The protein below binds the small molecule below.
Small molecule (SMILES): O=C1c2cccc3c2[C@@H](CCC3)CN1[C@@H]1CN2CCC1CC2

Sequence of chain 1.A:
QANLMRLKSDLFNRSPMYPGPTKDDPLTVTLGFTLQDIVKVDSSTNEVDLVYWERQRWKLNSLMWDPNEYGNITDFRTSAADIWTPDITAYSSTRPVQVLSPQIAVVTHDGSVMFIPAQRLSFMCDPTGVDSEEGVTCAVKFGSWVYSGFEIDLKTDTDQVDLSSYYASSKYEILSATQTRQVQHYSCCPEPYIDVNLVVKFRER

Binding-site contacts:
Ligand atom C13 contacts residue CYS208 of chain 1.E at 4.2 Å (hydrophobic).
Ligand atom C10 contacts residue MET133 of chain 1.A at 4.0 Å (hydrophobic).
Ligand atom C16 contacts residue TRP164 of chain 1.E at 3.1 Å (hydrophobic).
Ligand atom C09 contacts residue CYS208 of chain 1.E at 3.5 Å (hydrophobic).
Ligand atom C08 contacts residue CYS208 of chain 1.E at 3.7 Å (hydrophobic).
Ligand atom N17 contacts residue TYR110 of chain 1.E at 3.6 Å (h-bond).
Ligand atom C03 contacts residue TYR212 of chain 1.E at 3.7 Å (hydrophobic).
Ligand atom C03 contacts residue CYS208 of chain 1.E at 3.6 Å (hydrophobic).
Ligand atom C21 contacts residue TYR205 of chain 1.E at 4.1 Å (hydrophobic).
Ligand atom N05 contacts residue CYS207 of chain 1.E at 4.1 Å.
Ligand atom C22 contacts residue TRP164 of chain 1.E at 3.7 Å (hydrophobic).
Ligand atom C13 contacts residue ARG74 of chain 1.A at 3.8 Å.
Ligand atom C19 contacts residue TYR212 of chain 1.E at 4.1 Å (hydrophobic).
Ligand atom C01 contacts residue VAL125 of chain 1.A at 4.0 Å (hydrophobic).
Ligand atom C04 contacts residue ILE135 of chain 1.A at 4.1 Å (hydrophobic).
Ligand atom C06 contacts residue CYS208 of chain 1.E at 4.1 Å (hydrophobic).
Ligand atom C11 contacts residue MET133 of chain 1.A at 3.5 Å (hydrophobic).
Ligand atom C09 contacts residue CYS207 of chain 1.E at 4.1 Å (hydrophobic).
Ligand atom C18 contacts residue TYR212 of chain 1.E at 3.5 Å (hydrophobic).
Ligand atom C09 contacts residue MET133 of chain 1.A at 4.2 Å (hydrophobic).
Ligand atom C22 contacts residue TYR110 of chain 1.E at 3.6 Å (hydrophobic).
Ligand atom C12 contacts residue CYS207 of chain 1.E at 3.8 Å (hydrophobic).
Ligand atom C13 contacts residue CYS207 of chain 1.E at 3.3 Å (hydrophobic).
Ligand atom O07 contacts residue ARG74 of chain 1.A at 3.6 Å.
Ligand atom C02 contacts residue TYR212 of chain 1.E at 4.1 Å (hydrophobic).
Ligand atom C02 contacts residue VAL125 of chain 1.A at 3.8 Å (hydrophobic).
Ligand atom O07 contacts residue CYS207 of chain 1.E at 3.7 Å.
Ligand atom C22 contacts residue TRP72 of chain 1.A at 4.2 Å (hydrophobic).
Ligand atom C06 contacts residue CYS207 of chain 1.E at 3.5 Å (hydrophobic).
Ligand atom N17 contacts residue TRP164 of chain 1.E at 2.7 Å (h-bond).
Ligand atom C12 contacts residue MET133 of chain 1.A at 3.8 Å (hydrophobic).
Ligand atom C10 contacts residue CYS208 of chain 1.E at 3.9 Å (hydrophobic).
Ligand atom C08 contacts residue CYS207 of chain 1.E at 3.5 Å (hydrophobic).
Ligand atom C13 contacts residue MET133 of chain 1.A at 4.3 Å (hydrophobic).
Ligand atom C21 contacts residue TRP72 of chain 1.A at 3.3 Å (hydrophobic).
Ligand atom C04 contacts residue TYR212 of chain 1.E at 3.9 Å (hydrophobic).
Ligand atom C19 contacts residue TYR205 of chain 1.E at 3.6 Å (hydrophobic).
Ligand atom C18 contacts residue TRP164 of chain 1.E at 3.2 Å (hydrophobic).
Ligand atom N05 contacts residue ILE135 of chain 1.A at 4.3 Å.
Ligand atom C18 contacts residue TYR110 of chain 1.E at 3.6 Å (hydrophobic).

Sequence of chain 1.E:
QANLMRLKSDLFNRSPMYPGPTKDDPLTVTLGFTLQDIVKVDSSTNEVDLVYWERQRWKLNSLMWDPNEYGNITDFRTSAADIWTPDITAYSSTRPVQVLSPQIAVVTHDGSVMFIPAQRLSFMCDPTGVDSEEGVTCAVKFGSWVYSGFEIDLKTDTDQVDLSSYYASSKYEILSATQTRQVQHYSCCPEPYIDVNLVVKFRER